Binding-site contacts:
Ligand atom C1 contacts residue TRP161 of chain 1.C at 4.2 Å (hydrophobic).
Ligand atom C7 contacts residue TRP161 of chain 1.C at 4.2 Å (hydrophobic).
Ligand atom C7 contacts residue ASN255 of chain 1.C at 3.8 Å.
Ligand atom C8 contacts residue TRP161 of chain 1.C at 4.3 Å (hydrophobic).
Ligand atom O5 contacts residue TRP161 of chain 1.C at 4.4 Å.
Ligand atom C5 contacts residue TRP161 of chain 1.C at 4.0 Å (hydrophobic).
Ligand atom C5 contacts residue ASN255 of chain 1.C at 3.6 Å.
Ligand atom C1 contacts residue ASN255 of chain 1.C at 1.4 Å.
Ligand atom C4 contacts residue ASN255 of chain 1.C at 4.3 Å.
Ligand atom O7 contacts residue ASN255 of chain 1.C at 3.7 Å.
Ligand atom O5 contacts residue ASN255 of chain 1.C at 2.4 Å (h-bond).
Ligand atom C3 contacts residue ASN255 of chain 1.C at 3.8 Å.
Ligand atom C2 contacts residue ASN255 of chain 1.C at 2.5 Å.
Ligand atom N2 contacts residue ASN255 of chain 1.C at 3.1 Å (h-bond).
Ligand atom O7 contacts residue TRP161 of chain 1.C at 3.5 Å.
Ligand atom C6 contacts residue TRP161 of chain 1.C at 4.1 Å (hydrophobic).

This protein binds this small molecule.
Small molecule (SMILES): CC(=O)N[C@H]1[C@H](O[C@H]2[C@H](O)[C@@H](NC(C)=O)CO[C@@H]2CO)O[C@H](CO)[C@@H](O)[C@@H]1O

Sequence of chain 1.C:
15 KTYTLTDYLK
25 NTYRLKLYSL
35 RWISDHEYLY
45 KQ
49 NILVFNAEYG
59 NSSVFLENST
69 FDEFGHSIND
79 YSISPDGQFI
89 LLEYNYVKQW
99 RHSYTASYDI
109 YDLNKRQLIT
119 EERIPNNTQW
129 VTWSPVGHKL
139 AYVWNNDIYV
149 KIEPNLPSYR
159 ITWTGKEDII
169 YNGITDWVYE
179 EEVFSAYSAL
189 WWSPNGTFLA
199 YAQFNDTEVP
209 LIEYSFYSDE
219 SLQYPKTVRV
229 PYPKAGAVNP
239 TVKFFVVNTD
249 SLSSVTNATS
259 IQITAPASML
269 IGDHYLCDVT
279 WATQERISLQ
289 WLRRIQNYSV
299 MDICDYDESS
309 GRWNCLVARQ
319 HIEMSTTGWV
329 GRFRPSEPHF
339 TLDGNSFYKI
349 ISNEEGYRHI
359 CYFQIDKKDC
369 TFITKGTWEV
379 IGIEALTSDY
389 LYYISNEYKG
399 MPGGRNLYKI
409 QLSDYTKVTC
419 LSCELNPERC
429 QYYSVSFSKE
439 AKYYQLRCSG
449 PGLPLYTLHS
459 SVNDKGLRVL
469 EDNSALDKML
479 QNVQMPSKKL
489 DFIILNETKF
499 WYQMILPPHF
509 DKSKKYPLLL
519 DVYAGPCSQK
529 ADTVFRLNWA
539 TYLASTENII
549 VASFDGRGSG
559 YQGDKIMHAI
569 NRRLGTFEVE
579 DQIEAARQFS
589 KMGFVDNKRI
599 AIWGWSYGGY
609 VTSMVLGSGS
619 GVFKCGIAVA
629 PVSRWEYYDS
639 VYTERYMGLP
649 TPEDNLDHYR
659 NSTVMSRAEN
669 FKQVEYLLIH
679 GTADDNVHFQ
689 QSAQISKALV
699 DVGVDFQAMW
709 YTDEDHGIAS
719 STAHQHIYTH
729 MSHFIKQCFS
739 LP